Sequence of chain 1.H:
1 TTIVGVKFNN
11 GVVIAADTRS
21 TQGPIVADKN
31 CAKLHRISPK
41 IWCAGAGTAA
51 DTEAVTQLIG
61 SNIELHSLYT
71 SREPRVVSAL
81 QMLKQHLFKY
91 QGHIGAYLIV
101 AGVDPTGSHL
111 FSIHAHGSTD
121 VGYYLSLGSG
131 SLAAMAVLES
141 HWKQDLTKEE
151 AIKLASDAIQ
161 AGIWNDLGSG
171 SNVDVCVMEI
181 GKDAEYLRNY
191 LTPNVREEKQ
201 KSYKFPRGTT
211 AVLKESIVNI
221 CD

Sequence of chain 1.N:
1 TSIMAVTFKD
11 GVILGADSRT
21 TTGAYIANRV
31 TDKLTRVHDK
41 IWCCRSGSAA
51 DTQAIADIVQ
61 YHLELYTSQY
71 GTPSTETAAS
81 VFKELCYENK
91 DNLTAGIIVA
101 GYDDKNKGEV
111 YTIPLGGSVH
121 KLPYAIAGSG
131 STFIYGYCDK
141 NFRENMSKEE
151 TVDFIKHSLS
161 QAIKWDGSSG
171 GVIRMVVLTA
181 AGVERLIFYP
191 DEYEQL

A small-molecule ligand and the protein it binds are described below.
Small molecule (SMILES): CC(C)C[C@H](NC(=O)[C@H](CCc1ccccc1)NC(=O)CN1CCOCC1)C(=O)N[C@@H](Cc1ccccc1)C(=O)N[C@@H](CC(C)C)[C@@H](O)[C@H](C)CO

Binding-site contacts:
Ligand atom C3 contacts residue THR22 of chain 1.N at 3.9 Å.
Ligand atom C27 contacts residue THR22 of chain 1.N at 3.1 Å.
Ligand atom C43 contacts residue THR1 of chain 1.N at 2.8 Å.
Ligand atom C39 contacts residue GLY47 of chain 1.N at 3.5 Å.
Ligand atom O21 contacts residue THR22 of chain 1.N at 3.5 Å.
Ligand atom C51 contacts residue THR1 of chain 1.N at 1.5 Å.
Ligand atom O48 contacts residue SER46 of chain 1.N at 3.6 Å.
Ligand atom C58 contacts residue THR1 of chain 1.N at 2.5 Å.
Ligand atom N41 contacts residue GLY47 of chain 1.N at 2.8 Å (h-bond).
Ligand atom C23 contacts residue THR21 of chain 1.N at 3.5 Å.
Ligand atom C42 contacts residue GLY47 of chain 1.N at 3.7 Å.
Ligand atom C46 contacts residue THR20 of chain 1.N at 3.5 Å.
Ligand atom O60 contacts residue THR1 of chain 1.N at 3.1 Å (h-bond).
Ligand atom O40 contacts residue THR20 of chain 1.N at 3.4 Å.
Ligand atom C27 contacts residue ALA27 of chain 1.N at 3.8 Å (hydrophobic).
Ligand atom O21 contacts residue THR21 of chain 1.N at 3.7 Å.
Ligand atom N30 contacts residue THR21 of chain 1.N at 3.1 Å (h-bond).
Ligand atom O29 contacts residue ALA49 of chain 1.N at 3.1 Å (h-bond).
Ligand atom N41 contacts residue THR1 of chain 1.N at 3.6 Å.
Ligand atom C28 contacts residue THR21 of chain 1.N at 3.8 Å.
Ligand atom C38 contacts residue SER48 of chain 1.N at 3.8 Å.
Ligand atom C42 contacts residue THR1 of chain 1.N at 2.3 Å.
Ligand atom C24 contacts residue THR20 of chain 1.N at 3.6 Å.
Ligand atom C26 contacts residue HIS114 of chain 1.H at 3.5 Å.
Ligand atom C26 contacts residue SER118 of chain 1.H at 3.4 Å.
Ligand atom O48 contacts residue GLY47 of chain 1.N at 2.9 Å (h-bond).
Ligand atom C44 contacts residue THR1 of chain 1.N at 3.6 Å.
Ligand atom O40 contacts residue THR21 of chain 1.N at 3.3 Å (h-bond).
Ligand atom O48 contacts residue THR1 of chain 1.N at 2.3 Å (h-bond).
Ligand atom C58 contacts residue THR21 of chain 1.N at 3.8 Å.
Ligand atom C59 contacts residue THR1 of chain 1.N at 2.5 Å.
Ligand atom C58 contacts residue SER168 of chain 1.N at 3.4 Å.
Ligand atom C47 contacts residue THR1 of chain 1.N at 1.4 Å.
Ligand atom C45 contacts residue ARG45 of chain 1.N at 3.4 Å.
Ligand atom C59 contacts residue SER129 of chain 1.N at 3.7 Å.
Ligand atom C13 contacts residue HIS116 of chain 1.H at 3.7 Å.
Ligand atom C38 contacts residue GLY47 of chain 1.N at 3.6 Å.
Ligand atom C43 contacts residue GLY47 of chain 1.N at 3.2 Å.
Ligand atom C18 contacts residue SER48 of chain 1.N at 3.8 Å.
Ligand atom C31 contacts residue GLY47 of chain 1.N at 3.4 Å.